Binding-site contacts:
Ligand atom N contacts residue TYR171 of chain 1.A at 2.8 Å (h-bond).
Ligand atom CB contacts residue TYR99 of chain 1.A at 3.5 Å (hydrophobic).
Ligand atom CG contacts residue HIS70 of chain 1.A at 3.4 Å.
Ligand atom OG1 contacts residue LYS66 of chain 1.A at 2.9 Å (salt-bridge).
Ligand atom O contacts residue HIS70 of chain 1.A at 3.1 Å.
Ligand atom CG contacts residue ASP77 of chain 1.A at 3.5 Å.
Ligand atom OG1 contacts residue GLU63 of chain 1.A at 2.6 Å (salt-bridge).
Ligand atom O contacts residue LYS146 of chain 1.A at 3.1 Å (salt-bridge).
Ligand atom N contacts residue TYR7 of chain 1.A at 2.9 Å (h-bond).
Ligand atom N contacts residue TYR159 of chain 1.A at 3.6 Å.
Ligand atom O contacts residue LYS66 of chain 1.A at 2.9 Å (salt-bridge).
Ligand atom N contacts residue GLU63 of chain 1.A at 3.0 Å (salt-bridge).
Ligand atom N contacts residue TYR99 of chain 1.A at 3.0 Å (h-bond).
Ligand atom OD2 contacts residue ARG65 of chain 1.A at 3.4 Å (salt-bridge).
Ligand atom CD2 contacts residue TYR7 of chain 1.A at 3.4 Å (hydrophobic).
Ligand atom O contacts residue TYR7 of chain 1.A at 3.5 Å.
Ligand atom CA contacts residue TYR171 of chain 1.A at 3.6 Å (hydrophobic).
Ligand atom CG contacts residue GLU63 of chain 1.A at 3.5 Å.
Ligand atom CD1 contacts residue TYR159 of chain 1.A at 3.4 Å (hydrophobic).
Ligand atom CD1 contacts residue VAL67 of chain 1.A at 3.5 Å (hydrophobic).
Ligand atom C contacts residue TYR7 of chain 1.A at 3.3 Å (hydrophobic).
Ligand atom OD1 contacts residue ARG65 of chain 1.A at 3.5 Å (salt-bridge).
Ligand atom CG2 contacts residue TRP167 of chain 1.A at 3.5 Å (hydrophobic).
Ligand atom CB contacts residue ARG97 of chain 1.A at 3.4 Å.
Ligand atom CD2 contacts residue PHE9 of chain 1.A at 3.5 Å (hydrophobic).
Ligand atom CD2 contacts residue TYR99 of chain 1.A at 3.4 Å (hydrophobic).
Ligand atom CA contacts residue TYR7 of chain 1.A at 3.2 Å (hydrophobic).
Ligand atom O contacts residue TYR159 of chain 1.A at 2.7 Å (h-bond).
Ligand atom CA contacts residue ASP77 of chain 1.A at 3.4 Å.
Ligand atom OE1 contacts residue ALA69 of chain 1.A at 3.4 Å.
Ligand atom O contacts residue GLN155 of chain 1.A at 3.4 Å (h-bond).
Ligand atom CD contacts residue HIS70 of chain 1.A at 3.3 Å.
Ligand atom OXT contacts residue THR143 of chain 1.A at 2.8 Å (h-bond).
Ligand atom CG2 contacts residue THR163 of chain 1.A at 3.5 Å.
Ligand atom CD1 contacts residue MET45 of chain 1.A at 3.5 Å (hydrophobic).
Ligand atom O contacts residue TRP147 of chain 1.A at 3.0 Å (h-bond).
Ligand atom N contacts residue LYS66 of chain 1.A at 3.6 Å (salt-bridge).
Ligand atom OE2 contacts residue THR73 of chain 1.A at 3.5 Å (h-bond).
Ligand atom O contacts residue THR73 of chain 1.A at 3.4 Å (h-bond).
Ligand atom N contacts residue ASP77 of chain 1.A at 2.9 Å (salt-bridge).

The protein below binds the small molecule below.
Small molecule (SMILES): CC(C)C[C@H](NC(=O)[C@@H]1CCCN1C(=O)[C@@H]1CCCN1C(=O)[C@@H]1CCCN1C(=O)[C@H](CCC(=O)O)NC(=O)[C@H](CC(=O)O)NC(=O)[C@H](Cc1ccccc1)NC(=O)[C@H](CC(C)C)NC(=O)[C@@H](N)[C@@H](C)O)C(=O)O

Sequence of chain 1.A:
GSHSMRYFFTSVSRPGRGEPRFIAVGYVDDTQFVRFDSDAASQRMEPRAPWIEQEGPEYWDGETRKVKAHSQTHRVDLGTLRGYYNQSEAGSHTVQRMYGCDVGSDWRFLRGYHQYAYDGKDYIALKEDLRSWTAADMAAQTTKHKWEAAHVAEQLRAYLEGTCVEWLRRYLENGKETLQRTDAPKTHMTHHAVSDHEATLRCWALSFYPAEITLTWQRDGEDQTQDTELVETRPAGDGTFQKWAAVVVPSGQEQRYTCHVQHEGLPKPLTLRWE